This small molecule binds to this protein.
Small molecule (SMILES): OC[C@H]1O[C@H](O)[C@@H](O)[C@@H](O)[C@@H]1O

Sequence of chain 1.A:
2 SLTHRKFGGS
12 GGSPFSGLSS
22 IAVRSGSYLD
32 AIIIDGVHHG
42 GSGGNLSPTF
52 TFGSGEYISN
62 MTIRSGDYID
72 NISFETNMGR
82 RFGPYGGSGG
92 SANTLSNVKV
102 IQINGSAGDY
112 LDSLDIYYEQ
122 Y

Sequence of chain 1.B:
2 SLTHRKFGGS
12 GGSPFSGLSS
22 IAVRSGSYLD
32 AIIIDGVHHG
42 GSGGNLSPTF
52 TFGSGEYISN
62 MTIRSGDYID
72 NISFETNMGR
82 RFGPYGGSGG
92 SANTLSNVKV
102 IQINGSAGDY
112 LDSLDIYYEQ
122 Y

Binding-site contacts:
Ligand atom O6 contacts residue GLY109 of chain 1.A at 3.2 Å (h-bond).
Ligand atom C4 contacts residue ASP113 of chain 1.A at 3.3 Å.
Ligand atom C5 contacts residue ASP113 of chain 1.A at 4.0 Å.
Ligand atom C6 contacts residue ASP113 of chain 1.A at 3.5 Å.
Ligand atom C1 contacts residue GLY109 of chain 1.A at 4.2 Å.
Ligand atom C4 contacts residue GLY12 of chain 1.B at 4.3 Å.
Ligand atom O4 contacts residue GLY12 of chain 1.B at 3.7 Å.
Ligand atom O3 contacts residue GLY13 of chain 1.B at 2.8 Å (h-bond).
Ligand atom C2 contacts residue GLY109 of chain 1.A at 4.3 Å.
Ligand atom O3 contacts residue GLY12 of chain 1.B at 3.8 Å.
Ligand atom C5 contacts residue GLY109 of chain 1.A at 4.5 Å.
Ligand atom O4 contacts residue TYR69 of chain 1.A at 4.0 Å.
Ligand atom O5 contacts residue GLY109 of chain 1.A at 3.7 Å.
Ligand atom O4 contacts residue ASP113 of chain 1.A at 2.5 Å (salt-bridge).
Ligand atom O2 contacts residue GLY109 of chain 1.A at 3.3 Å.
Ligand atom O4 contacts residue GLY13 of chain 1.B at 3.6 Å.
Ligand atom C6 contacts residue TYR69 of chain 1.A at 3.8 Å (hydrophobic).
Ligand atom C6 contacts residue GLY109 of chain 1.A at 4.5 Å.
Ligand atom C4 contacts residue GLY13 of chain 1.B at 3.5 Å.
Ligand atom C6 contacts residue TYR111 of chain 1.A at 3.5 Å (hydrophobic).
Ligand atom O6 contacts residue TYR111 of chain 1.A at 2.8 Å (h-bond).
Ligand atom C1 contacts residue ASP110 of chain 1.A at 3.8 Å.
Ligand atom O2 contacts residue ASP110 of chain 1.A at 4.4 Å.
Ligand atom O1 contacts residue ASP110 of chain 1.A at 3.5 Å (salt-bridge).
Ligand atom O6 contacts residue ALA108 of chain 1.A at 4.4 Å.
Ligand atom O6 contacts residue ASP110 of chain 1.A at 3.0 Å (salt-bridge).
Ligand atom O5 contacts residue ASP110 of chain 1.A at 3.0 Å (salt-bridge).
Ligand atom O6 contacts residue ASP113 of chain 1.A at 2.8 Å (salt-bridge).
Ligand atom C5 contacts residue ASP110 of chain 1.A at 4.0 Å.
Ligand atom C3 contacts residue GLY13 of chain 1.B at 3.7 Å.
Ligand atom O2 contacts residue GLY13 of chain 1.B at 3.7 Å.
Ligand atom C6 contacts residue ASP110 of chain 1.A at 3.8 Å.
Ligand atom O5 contacts residue TYR111 of chain 1.A at 4.4 Å.